Sequence of chain 1.A:
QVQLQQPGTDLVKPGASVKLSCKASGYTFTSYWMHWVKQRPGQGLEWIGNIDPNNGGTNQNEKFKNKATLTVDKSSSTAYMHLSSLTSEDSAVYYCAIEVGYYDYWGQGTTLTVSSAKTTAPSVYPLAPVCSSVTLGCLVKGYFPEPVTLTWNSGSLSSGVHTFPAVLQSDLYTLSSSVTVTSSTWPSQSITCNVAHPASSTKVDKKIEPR

Binding-site contacts:
Ligand atom C23 contacts residue ALA97 of chain 1.A at 3.8 Å (hydrophobic).
Ligand atom C10 contacts residue GLU99 of chain 1.A at 3.0 Å.
Ligand atom N05 contacts residue TYR36 of chain 1.B at 3.4 Å (h-bond).
Ligand atom C12 contacts residue TYR91 of chain 1.B at 3.4 Å (hydrophobic).
Ligand atom C17 contacts residue GLU99 of chain 1.A at 3.7 Å.
Ligand atom C22 contacts residue ILE98 of chain 1.A at 3.4 Å (hydrophobic).
Ligand atom C23 contacts residue ILE98 of chain 1.A at 3.2 Å (hydrophobic).
Ligand atom C11 contacts residue GLU99 of chain 1.A at 3.0 Å.
Ligand atom C04 contacts residue PHE98 of chain 1.B at 3.4 Å (hydrophobic).
Ligand atom C21 contacts residue HIS35 of chain 1.A at 3.6 Å.
Ligand atom C08 contacts residue TYR55 of chain 1.B at 3.5 Å (hydrophobic).
Ligand atom C13 contacts residue TYR91 of chain 1.B at 3.6 Å (hydrophobic).
Ligand atom C17 contacts residue GLY101 of chain 1.A at 3.3 Å.
Ligand atom C04 contacts residue TYR36 of chain 1.B at 3.8 Å (hydrophobic).
Ligand atom C15 contacts residue TYR49 of chain 1.B at 3.5 Å (hydrophobic).
Ligand atom C07 contacts residue GLU99 of chain 1.A at 3.3 Å.
Ligand atom C02 contacts residue TYR36 of chain 1.B at 3.5 Å (hydrophobic).
Ligand atom C22 contacts residue GLU99 of chain 1.A at 3.4 Å.
Ligand atom C15 contacts residue GLU99 of chain 1.A at 3.2 Å.
Ligand atom C16 contacts residue GLU99 of chain 1.A at 3.3 Å.
Ligand atom C06 contacts residue GLU99 of chain 1.A at 3.7 Å.
Ligand atom C15 contacts residue TYR55 of chain 1.B at 3.6 Å (hydrophobic).
Ligand atom C25 contacts residue TYR36 of chain 1.B at 3.3 Å (hydrophobic).
Ligand atom C08 contacts residue GLU99 of chain 1.A at 3.3 Å.
Ligand atom C18 contacts residue GLU99 of chain 1.A at 3.7 Å.
Ligand atom O01 contacts residue GLU89 of chain 1.B at 2.6 Å (salt-bridge).
Ligand atom O01 contacts residue TYR96 of chain 1.B at 3.4 Å.
Ligand atom C14 contacts residue GLU99 of chain 1.A at 3.5 Å.
Ligand atom C04 contacts residue GLU89 of chain 1.B at 3.6 Å.
Ligand atom C07 contacts residue TYR36 of chain 1.B at 3.7 Å (hydrophobic).
Ligand atom N09 contacts residue GLU99 of chain 1.A at 2.5 Å (salt-bridge).
Ligand atom C12 contacts residue GLU99 of chain 1.A at 3.4 Å.
Ligand atom C24 contacts residue ASP104 of chain 1.A at 3.5 Å.
Ligand atom C23 contacts residue GLU99 of chain 1.A at 3.7 Å.
Ligand atom C20 contacts residue TYR36 of chain 1.B at 3.8 Å (hydrophobic).
Ligand atom C07 contacts residue TYR55 of chain 1.B at 3.3 Å (hydrophobic).
Ligand atom C21 contacts residue GLU99 of chain 1.A at 3.6 Å.
Ligand atom C23 contacts residue ASP104 of chain 1.A at 3.8 Å.
Ligand atom C02 contacts residue GLU89 of chain 1.B at 3.5 Å.
Ligand atom C19 contacts residue GLU99 of chain 1.A at 3.3 Å.

Sequence of chain 1.B:
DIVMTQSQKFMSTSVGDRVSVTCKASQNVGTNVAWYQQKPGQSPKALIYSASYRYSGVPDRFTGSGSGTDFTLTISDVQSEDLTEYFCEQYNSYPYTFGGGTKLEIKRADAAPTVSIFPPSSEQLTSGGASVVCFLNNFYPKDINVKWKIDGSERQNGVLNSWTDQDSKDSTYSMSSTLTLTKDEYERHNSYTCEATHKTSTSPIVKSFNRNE

This protein binds this small molecule.
Small molecule (SMILES): CCC(=O)N(c1ccccc1)C1CCN(CCc2ccccc2)CC1